Sequence of chain 1.D:
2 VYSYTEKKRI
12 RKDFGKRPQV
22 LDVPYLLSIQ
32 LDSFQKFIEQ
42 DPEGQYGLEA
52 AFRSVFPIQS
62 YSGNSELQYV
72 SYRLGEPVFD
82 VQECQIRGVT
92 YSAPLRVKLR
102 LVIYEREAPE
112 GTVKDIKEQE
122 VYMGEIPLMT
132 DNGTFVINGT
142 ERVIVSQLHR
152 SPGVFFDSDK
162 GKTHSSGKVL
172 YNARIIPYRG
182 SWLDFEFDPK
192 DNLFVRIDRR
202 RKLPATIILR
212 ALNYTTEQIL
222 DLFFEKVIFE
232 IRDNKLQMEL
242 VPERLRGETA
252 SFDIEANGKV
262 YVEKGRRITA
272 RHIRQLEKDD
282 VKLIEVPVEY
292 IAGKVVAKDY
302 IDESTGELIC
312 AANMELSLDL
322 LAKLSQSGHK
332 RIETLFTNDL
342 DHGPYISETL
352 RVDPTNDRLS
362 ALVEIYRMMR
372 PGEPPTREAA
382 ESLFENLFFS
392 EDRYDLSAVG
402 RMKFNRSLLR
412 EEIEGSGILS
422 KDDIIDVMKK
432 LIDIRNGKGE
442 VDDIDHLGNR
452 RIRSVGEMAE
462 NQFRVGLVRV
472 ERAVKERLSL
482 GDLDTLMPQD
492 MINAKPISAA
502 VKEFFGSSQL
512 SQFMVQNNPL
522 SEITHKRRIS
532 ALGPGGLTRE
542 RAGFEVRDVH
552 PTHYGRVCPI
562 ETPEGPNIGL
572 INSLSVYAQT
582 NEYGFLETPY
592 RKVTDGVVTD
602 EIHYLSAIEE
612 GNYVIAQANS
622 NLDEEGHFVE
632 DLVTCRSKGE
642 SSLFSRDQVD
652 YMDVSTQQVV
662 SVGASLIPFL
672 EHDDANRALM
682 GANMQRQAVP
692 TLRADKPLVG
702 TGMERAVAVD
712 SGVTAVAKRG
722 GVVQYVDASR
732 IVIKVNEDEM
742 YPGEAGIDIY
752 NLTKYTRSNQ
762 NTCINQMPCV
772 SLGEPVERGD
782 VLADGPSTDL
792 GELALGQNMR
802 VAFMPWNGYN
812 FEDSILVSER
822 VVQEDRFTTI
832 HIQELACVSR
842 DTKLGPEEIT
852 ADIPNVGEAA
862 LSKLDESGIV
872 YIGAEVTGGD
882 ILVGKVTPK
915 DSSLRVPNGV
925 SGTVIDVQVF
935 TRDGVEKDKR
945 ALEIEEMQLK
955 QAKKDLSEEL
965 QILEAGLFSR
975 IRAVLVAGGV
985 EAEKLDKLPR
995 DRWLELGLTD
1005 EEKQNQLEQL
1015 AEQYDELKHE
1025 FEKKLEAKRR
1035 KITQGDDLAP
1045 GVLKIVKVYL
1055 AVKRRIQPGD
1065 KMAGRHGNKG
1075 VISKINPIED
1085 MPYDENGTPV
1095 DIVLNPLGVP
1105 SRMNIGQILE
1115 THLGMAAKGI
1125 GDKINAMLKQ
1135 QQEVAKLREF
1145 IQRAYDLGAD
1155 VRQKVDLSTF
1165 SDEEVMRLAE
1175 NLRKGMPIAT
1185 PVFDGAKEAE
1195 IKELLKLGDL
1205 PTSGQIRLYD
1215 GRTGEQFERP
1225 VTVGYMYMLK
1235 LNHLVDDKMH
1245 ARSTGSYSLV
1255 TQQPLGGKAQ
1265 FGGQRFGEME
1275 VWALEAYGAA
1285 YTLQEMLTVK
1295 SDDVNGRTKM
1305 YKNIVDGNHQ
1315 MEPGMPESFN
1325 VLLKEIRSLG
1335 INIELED

Binding-site contacts:
Ligand atom OP1 contacts residue LYS1065 of chain 1.D at 3.2 Å (salt-bridge).
Ligand atom OP1 contacts residue ARG540 of chain 1.D at 3.4 Å (salt-bridge).
Ligand atom O3' contacts residue MG1 of chain 1.J at 2.0 Å.
Ligand atom C4' contacts residue MG1 of chain 1.J at 3.5 Å.
Ligand atom OP2 contacts residue LYS1073 of chain 1.D at 3.7 Å.
Ligand atom OP1 contacts residue LEU533 of chain 1.D at 3.6 Å.
Ligand atom O3' contacts residue GLN513 of chain 1.D at 2.9 Å (h-bond).
Ligand atom O2' contacts residue ARG425 of chain 1.E at 2.5 Å (salt-bridge).
Ligand atom C4' contacts residue GLN510 of chain 1.D at 3.7 Å.
Ligand atom C3' contacts residue MG1 of chain 1.J at 3.2 Å.
Ligand atom O2' contacts residue MG1 of chain 1.J at 3.7 Å.
Ligand atom OP2 contacts residue GLU565 of chain 1.D at 3.8 Å.
Ligand atom OP1 contacts residue GLN513 of chain 1.D at 3.7 Å.
Ligand atom O3' contacts residue ASP462 of chain 1.E at 3.6 Å.
Ligand atom C2' contacts residue ARG425 of chain 1.E at 3.5 Å.
Ligand atom O4' contacts residue HIS1237 of chain 1.D at 3.1 Å.
Ligand atom O2' contacts residue GLN513 of chain 1.D at 3.1 Å (h-bond).
Ligand atom P contacts residue ARG540 of chain 1.D at 3.2 Å.
Ligand atom P contacts residue LYS1073 of chain 1.D at 3.4 Å.
Ligand atom O2' contacts residue HIS1237 of chain 1.D at 3.4 Å (h-bond).
Ligand atom O2' contacts residue ASP464 of chain 1.E at 2.6 Å (salt-bridge).
Ligand atom C5' contacts residue ARG687 of chain 1.D at 3.8 Å.
Ligand atom C4' contacts residue HIS1237 of chain 1.D at 3.5 Å.
Ligand atom OP1 contacts residue ARG687 of chain 1.D at 3.2 Å (salt-bridge).
Ligand atom C2' contacts residue ASP464 of chain 1.E at 3.5 Å.
Ligand atom O3' contacts residue ASP460 of chain 1.E at 3.7 Å.
Ligand atom O2' contacts residue GLN688 of chain 1.D at 3.6 Å.
Ligand atom O2' contacts residue SER509 of chain 1.D at 3.6 Å.
Ligand atom O3' contacts residue LYS1065 of chain 1.D at 3.5 Å (salt-bridge).
Ligand atom C5' contacts residue GLN510 of chain 1.D at 3.5 Å.
Ligand atom OP1 contacts residue PRO564 of chain 1.D at 3.2 Å.
Ligand atom O3' contacts residue ASP464 of chain 1.E at 2.9 Å (salt-bridge).
Ligand atom O3' contacts residue GLN688 of chain 1.D at 3.2 Å (h-bond).
Ligand atom OP2 contacts residue ARG540 of chain 1.D at 2.3 Å (salt-bridge).
Ligand atom O2' contacts residue LYS325 of chain 1.E at 3.4 Å (salt-bridge).
Ligand atom OP1 contacts residue LYS1073 of chain 1.D at 2.4 Å (salt-bridge).
Ligand atom O3' contacts residue GLN510 of chain 1.D at 3.8 Å.
Ligand atom C3' contacts residue ASP464 of chain 1.E at 3.4 Å.
Ligand atom C4' contacts residue ASP464 of chain 1.E at 3.2 Å.
Ligand atom C5' contacts residue GLN513 of chain 1.D at 3.4 Å.

The protein below binds the small molecule below.
Small molecule (SMILES): Nc1nc(=O)c2ncn([C@@H]3O[C@H](CO[P](=O)(O)O[C@H]4[C@@H](O)[C@H](n5cnc6c(N)ncnc65)O[C@@H]4CO[P](=O)(O)O[C@H]4[C@@H](O)[C@H](n5cnc6c(=O)nc(N)[nH]c65)O[C@@H]4CO[P](=O)(O)O[C@H]4[C@@H](O)[C@H](n5cnc6c(N)ncnc65)O[C@@H]4CO[P](=O)(O)O[C@H]4[C@@H](O)[C@H](n5cnc6c(=O)nc(N)[nH]c65)O[C@@H]4CO[P](=O)(O)O[C@H]4[C@@H](O)[C@H](n5cnc6c(=O)nc(N)[nH]c65)O[C@@H]4COP(=O)=O)[C@@H](O[P](=O)(O)OC[C@H]4O[C@@H](n5cnc6c(=O)nc(N)[nH]c65)[C@H](O)[C@@H]4O[P](=O)(O)OC[C@H]4O[C@@H](n5ccc(=O)[nH]c5=O)[C@H](O)[C@@H]4O[P](=O)(O)OC[C@H]4O[C@@H](n5cnc6c(N)ncnc65)[C@H](O)[C@@H]4O)[C@H]3O)c2[nH]1

Sequence of chain 1.E:
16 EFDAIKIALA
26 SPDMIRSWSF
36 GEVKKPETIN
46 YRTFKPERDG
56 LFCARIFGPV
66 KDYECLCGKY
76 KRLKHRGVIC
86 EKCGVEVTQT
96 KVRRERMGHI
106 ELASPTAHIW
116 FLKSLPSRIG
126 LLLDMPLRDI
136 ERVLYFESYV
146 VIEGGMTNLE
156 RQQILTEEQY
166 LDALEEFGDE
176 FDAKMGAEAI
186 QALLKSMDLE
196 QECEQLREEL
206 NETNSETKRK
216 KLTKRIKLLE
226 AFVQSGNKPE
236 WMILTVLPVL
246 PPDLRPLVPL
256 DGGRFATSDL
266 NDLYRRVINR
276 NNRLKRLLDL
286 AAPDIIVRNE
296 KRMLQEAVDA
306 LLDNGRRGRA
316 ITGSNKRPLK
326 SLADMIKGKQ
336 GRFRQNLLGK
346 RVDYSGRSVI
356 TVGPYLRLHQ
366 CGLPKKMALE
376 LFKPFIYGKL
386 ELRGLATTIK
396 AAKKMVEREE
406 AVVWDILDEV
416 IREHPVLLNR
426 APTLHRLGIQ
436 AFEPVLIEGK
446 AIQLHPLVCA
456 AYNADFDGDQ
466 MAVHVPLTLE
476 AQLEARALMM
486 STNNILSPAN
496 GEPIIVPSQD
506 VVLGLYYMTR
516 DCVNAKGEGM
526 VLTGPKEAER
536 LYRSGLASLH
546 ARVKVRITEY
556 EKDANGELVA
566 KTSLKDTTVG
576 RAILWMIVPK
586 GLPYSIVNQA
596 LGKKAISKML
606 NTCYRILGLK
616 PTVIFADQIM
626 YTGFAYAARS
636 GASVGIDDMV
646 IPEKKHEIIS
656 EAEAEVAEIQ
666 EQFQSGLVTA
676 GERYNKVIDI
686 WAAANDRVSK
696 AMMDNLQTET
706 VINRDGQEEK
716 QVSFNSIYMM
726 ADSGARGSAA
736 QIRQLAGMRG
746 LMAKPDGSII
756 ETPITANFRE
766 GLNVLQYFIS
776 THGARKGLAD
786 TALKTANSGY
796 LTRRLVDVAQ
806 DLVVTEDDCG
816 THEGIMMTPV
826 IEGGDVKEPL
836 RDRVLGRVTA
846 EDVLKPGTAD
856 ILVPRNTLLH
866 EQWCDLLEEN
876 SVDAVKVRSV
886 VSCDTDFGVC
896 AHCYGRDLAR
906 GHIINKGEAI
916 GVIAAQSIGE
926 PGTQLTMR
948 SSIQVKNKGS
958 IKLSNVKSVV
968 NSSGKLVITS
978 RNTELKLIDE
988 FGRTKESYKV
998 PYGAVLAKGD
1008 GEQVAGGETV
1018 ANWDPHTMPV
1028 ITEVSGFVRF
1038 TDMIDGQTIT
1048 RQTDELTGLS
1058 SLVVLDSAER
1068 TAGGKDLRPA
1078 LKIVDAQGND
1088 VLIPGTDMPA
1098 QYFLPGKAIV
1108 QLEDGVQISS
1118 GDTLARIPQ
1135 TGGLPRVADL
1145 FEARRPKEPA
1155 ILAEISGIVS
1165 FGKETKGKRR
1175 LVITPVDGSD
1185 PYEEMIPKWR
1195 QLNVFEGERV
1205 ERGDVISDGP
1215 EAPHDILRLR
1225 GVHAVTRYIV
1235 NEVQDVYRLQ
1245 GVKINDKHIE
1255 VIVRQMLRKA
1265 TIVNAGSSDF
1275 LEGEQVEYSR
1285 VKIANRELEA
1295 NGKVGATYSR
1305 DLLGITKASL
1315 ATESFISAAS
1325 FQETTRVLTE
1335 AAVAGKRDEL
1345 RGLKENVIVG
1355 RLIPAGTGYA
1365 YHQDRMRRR